Sequence of chain 1.B:
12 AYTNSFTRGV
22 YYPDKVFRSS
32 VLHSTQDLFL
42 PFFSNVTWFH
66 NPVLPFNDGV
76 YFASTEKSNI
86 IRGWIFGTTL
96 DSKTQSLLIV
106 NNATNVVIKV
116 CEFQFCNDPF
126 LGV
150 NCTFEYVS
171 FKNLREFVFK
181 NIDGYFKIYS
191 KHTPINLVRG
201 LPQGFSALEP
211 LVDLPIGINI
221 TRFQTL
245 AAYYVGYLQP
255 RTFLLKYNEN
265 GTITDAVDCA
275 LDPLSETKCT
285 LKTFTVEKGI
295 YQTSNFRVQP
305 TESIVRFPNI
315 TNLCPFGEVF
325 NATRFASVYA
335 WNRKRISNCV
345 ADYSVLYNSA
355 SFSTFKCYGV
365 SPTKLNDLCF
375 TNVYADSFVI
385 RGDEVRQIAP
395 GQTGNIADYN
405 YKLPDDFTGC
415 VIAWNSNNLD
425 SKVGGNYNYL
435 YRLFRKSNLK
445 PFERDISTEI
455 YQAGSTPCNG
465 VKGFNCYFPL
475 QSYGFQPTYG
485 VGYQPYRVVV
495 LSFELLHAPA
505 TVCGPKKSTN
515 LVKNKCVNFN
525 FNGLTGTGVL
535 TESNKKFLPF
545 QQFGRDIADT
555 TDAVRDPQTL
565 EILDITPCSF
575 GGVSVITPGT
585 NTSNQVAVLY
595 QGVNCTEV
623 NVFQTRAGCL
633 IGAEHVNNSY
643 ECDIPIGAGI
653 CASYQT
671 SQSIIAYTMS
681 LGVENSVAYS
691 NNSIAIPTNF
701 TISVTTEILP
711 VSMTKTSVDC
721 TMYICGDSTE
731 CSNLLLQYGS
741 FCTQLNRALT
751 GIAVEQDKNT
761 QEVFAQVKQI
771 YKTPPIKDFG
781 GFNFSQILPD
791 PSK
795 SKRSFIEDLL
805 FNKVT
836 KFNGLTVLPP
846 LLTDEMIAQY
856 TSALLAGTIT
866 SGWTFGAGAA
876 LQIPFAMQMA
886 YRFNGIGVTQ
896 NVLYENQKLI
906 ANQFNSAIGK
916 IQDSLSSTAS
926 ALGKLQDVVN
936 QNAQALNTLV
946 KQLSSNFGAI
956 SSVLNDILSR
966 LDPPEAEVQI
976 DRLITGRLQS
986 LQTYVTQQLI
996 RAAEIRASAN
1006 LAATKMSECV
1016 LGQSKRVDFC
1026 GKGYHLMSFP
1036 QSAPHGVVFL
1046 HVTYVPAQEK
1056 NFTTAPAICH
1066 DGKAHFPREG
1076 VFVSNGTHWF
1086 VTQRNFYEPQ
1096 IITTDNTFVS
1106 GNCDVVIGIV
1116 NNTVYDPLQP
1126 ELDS

The small molecule below binds the protein below.
Small molecule (SMILES): CC(=O)N[C@@H]1[C@@H](O)[C@H](O)[C@@H](CO)O[C@H]1O

Binding-site contacts:
Ligand atom O5 contacts residue ASN691 of chain 1.A at 2.4 Å (h-bond).
Ligand atom C8 contacts residue ASN692 of chain 1.A at 3.9 Å.
Ligand atom C3 contacts residue ASN691 of chain 1.A at 3.8 Å.
Ligand atom C1 contacts residue ASN691 of chain 1.A at 1.4 Å.
Ligand atom C1 contacts residue ASP778 of chain 1.B at 3.8 Å.
Ligand atom C2 contacts residue ASN691 of chain 1.A at 2.5 Å.
Ligand atom O7 contacts residue ASN691 of chain 1.A at 3.2 Å (h-bond).
Ligand atom C8 contacts residue GLY1113 of chain 1.A at 3.9 Å.
Ligand atom C4 contacts residue ASN691 of chain 1.A at 4.2 Å.
Ligand atom N2 contacts residue ASN691 of chain 1.A at 2.9 Å (h-bond).
Ligand atom O5 contacts residue ASP778 of chain 1.B at 3.4 Å (salt-bridge).
Ligand atom O7 contacts residue GLY1113 of chain 1.A at 4.0 Å.
Ligand atom N2 contacts residue ASN692 of chain 1.A at 3.5 Å (h-bond).
Ligand atom C7 contacts residue ASN692 of chain 1.A at 4.2 Å.
Ligand atom C2 contacts residue ASN692 of chain 1.A at 4.4 Å.
Ligand atom C7 contacts residue GLY1113 of chain 1.A at 4.3 Å.
Ligand atom C7 contacts residue ASN691 of chain 1.A at 3.2 Å.
Ligand atom C1 contacts residue ASN692 of chain 1.A at 4.4 Å.
Ligand atom C5 contacts residue ASN691 of chain 1.A at 3.6 Å.
Ligand atom C8 contacts residue ASN691 of chain 1.A at 3.7 Å.

Sequence of chain 1.A:
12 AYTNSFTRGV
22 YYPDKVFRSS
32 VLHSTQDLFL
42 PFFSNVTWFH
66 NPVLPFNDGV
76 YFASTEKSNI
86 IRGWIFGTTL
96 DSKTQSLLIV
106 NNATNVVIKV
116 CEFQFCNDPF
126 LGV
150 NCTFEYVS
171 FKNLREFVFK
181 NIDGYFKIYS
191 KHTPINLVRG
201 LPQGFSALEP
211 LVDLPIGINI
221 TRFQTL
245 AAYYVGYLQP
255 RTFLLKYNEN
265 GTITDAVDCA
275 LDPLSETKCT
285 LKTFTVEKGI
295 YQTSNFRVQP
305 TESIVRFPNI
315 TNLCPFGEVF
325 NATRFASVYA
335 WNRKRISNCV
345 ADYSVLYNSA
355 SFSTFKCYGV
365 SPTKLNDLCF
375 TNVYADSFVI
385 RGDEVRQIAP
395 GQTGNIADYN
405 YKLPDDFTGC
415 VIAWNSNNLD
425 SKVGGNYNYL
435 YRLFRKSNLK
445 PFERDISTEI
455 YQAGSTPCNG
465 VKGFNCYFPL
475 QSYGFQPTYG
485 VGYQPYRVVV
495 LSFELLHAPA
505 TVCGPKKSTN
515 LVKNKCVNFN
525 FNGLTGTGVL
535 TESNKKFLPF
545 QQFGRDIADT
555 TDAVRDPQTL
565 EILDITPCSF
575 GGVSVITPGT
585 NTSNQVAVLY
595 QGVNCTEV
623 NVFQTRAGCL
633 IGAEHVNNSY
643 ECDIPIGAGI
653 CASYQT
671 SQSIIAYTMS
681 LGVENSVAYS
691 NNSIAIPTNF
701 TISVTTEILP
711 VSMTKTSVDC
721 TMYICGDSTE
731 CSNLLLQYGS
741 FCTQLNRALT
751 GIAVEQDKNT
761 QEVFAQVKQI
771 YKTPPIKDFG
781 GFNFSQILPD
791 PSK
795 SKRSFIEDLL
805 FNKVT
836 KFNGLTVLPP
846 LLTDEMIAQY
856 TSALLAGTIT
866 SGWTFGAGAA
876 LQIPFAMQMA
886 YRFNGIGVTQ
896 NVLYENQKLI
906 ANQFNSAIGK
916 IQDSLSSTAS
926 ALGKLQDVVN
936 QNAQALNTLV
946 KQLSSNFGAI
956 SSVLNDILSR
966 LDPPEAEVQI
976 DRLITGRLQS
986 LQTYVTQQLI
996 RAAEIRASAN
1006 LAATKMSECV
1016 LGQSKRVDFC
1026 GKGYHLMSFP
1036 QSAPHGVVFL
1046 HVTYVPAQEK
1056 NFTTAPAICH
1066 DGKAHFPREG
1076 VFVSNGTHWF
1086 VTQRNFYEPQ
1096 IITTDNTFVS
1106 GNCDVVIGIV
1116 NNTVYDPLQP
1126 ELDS